Sequence of chain 1.C:
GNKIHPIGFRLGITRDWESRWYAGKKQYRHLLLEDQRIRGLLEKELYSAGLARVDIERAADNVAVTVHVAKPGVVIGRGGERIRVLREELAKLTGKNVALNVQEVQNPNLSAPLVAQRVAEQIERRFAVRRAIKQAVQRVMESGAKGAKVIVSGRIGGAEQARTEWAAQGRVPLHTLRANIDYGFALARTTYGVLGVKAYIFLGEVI

Sequence of chain 1.E:
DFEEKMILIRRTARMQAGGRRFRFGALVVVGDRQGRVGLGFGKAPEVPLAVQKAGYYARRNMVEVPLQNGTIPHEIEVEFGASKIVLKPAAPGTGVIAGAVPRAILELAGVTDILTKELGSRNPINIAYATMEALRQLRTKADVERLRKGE

Binding-site contacts:
Ligand atom C3' contacts residue MG1 of chain 1.KE at 4.5 Å.
Ligand atom O3' contacts residue GLN161 of chain 1.C at 4.0 Å.
Ligand atom OP1 contacts residue LYS43 of chain 1.L at 2.7 Å (salt-bridge).
Ligand atom O3' contacts residue ARG20 of chain 1.E at 3.4 Å (salt-bridge).
Ligand atom OP2 contacts residue ARG20 of chain 1.E at 2.8 Å (salt-bridge).
Ligand atom C4' contacts residue MG1 of chain 1.KE at 3.7 Å.
Ligand atom O4' contacts residue MG1 of chain 1.KE at 3.5 Å.
Ligand atom O2' contacts residue MG1 of chain 1.KE at 3.3 Å.
Ligand atom C5' contacts residue LYS43 of chain 1.L at 4.0 Å.
Ligand atom C1' contacts residue MG1 of chain 1.KE at 3.8 Å.
Ligand atom C4' contacts residue LYS43 of chain 1.L at 4.0 Å.
Ligand atom OP2 contacts residue LYS43 of chain 1.L at 4.5 Å.
Ligand atom C3' contacts residue LYS43 of chain 1.L at 3.8 Å.
Ligand atom P contacts residue LYS43 of chain 1.L at 3.2 Å.
Ligand atom C2' contacts residue ARG20 of chain 1.E at 3.6 Å.
Ligand atom P contacts residue ARG20 of chain 1.E at 3.6 Å.
Ligand atom O3' contacts residue LYS43 of chain 1.L at 2.6 Å (salt-bridge).
Ligand atom C2' contacts residue MG1 of chain 1.KE at 4.1 Å.
Ligand atom O2' contacts residue ARG20 of chain 1.E at 3.0 Å (salt-bridge).
Ligand atom C3' contacts residue ARG20 of chain 1.E at 3.5 Å.
Ligand atom O5' contacts residue LYS43 of chain 1.L at 4.2 Å.
Ligand atom OP1 contacts residue ARG20 of chain 1.E at 4.3 Å.
Ligand atom O2' contacts residue LYS43 of chain 1.L at 4.1 Å.

The protein below binds the small molecule below.
Small molecule (SMILES): Nc1ncnc2c1ncn2[C@@H]1O[C@H](CO[P](=O)(O)O[C@H]2[C@@H](O)[C@H](n3cnc4c(N)ncnc43)O[C@@H]2CO[P](=O)(O)O[C@H]2[C@@H](O)[C@H](n3cnc4c(N)ncnc43)O[C@@H]2CO)[C@@H](O[P](=O)(O)OC[C@H]2O[C@@H](n3ccc(=O)[nH]c3=O)[C@H](O)[C@@H]2O[P](=O)(O)OC[C@H]2O[C@@H](n3ccc(=O)[nH]c3=O)[C@H](O)[C@@H]2O[P](=O)(O)OC[C@H]2O[C@@H](n3ccc(=O)[nH]c3=O)[C@H](O)[C@@H]2O)[C@H]1O

Sequence of chain 1.L:
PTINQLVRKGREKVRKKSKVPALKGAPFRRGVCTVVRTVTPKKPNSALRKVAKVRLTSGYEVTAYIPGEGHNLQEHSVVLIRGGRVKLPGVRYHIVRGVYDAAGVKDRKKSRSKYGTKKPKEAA